Sequence of chain 46.A:
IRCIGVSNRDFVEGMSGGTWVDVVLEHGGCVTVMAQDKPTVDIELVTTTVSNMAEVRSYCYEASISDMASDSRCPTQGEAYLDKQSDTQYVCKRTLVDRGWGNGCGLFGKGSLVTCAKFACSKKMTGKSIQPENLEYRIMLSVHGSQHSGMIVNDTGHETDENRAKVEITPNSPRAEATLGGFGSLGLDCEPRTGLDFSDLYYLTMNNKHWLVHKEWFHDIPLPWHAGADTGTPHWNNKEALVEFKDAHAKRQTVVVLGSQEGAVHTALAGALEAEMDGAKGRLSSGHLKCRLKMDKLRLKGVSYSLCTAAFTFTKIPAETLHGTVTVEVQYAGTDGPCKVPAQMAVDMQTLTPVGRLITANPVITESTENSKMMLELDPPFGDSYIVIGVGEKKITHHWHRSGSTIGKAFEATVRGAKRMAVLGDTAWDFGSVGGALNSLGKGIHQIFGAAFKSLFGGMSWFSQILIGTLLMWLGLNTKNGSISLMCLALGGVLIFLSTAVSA

A small-molecule ligand and the protein it binds are described below.
Small molecule (SMILES): CC(=O)N[C@@H]1[C@@H](O)[C@H](O)[C@@H](CO)O[C@H]1O

Binding-site contacts:
Ligand atom C7 contacts residue ASN154 of chain 46.A at 3.0 Å.
Ligand atom C1 contacts residue THR160 of chain 46.A at 3.0 Å.
Ligand atom C2 contacts residue ASN154 of chain 46.A at 2.5 Å.
Ligand atom C7 contacts residue THR160 of chain 46.A at 3.4 Å.
Ligand atom O6 contacts residue HIS158 of chain 46.A at 3.4 Å (h-bond).
Ligand atom C4 contacts residue THR160 of chain 46.A at 3.6 Å.
Ligand atom N2 contacts residue ASN154 of chain 46.A at 3.0 Å (h-bond).
Ligand atom O7 contacts residue ASN154 of chain 46.A at 2.7 Å (h-bond).
Ligand atom C6 contacts residue THR160 of chain 46.A at 3.7 Å.
Ligand atom O5 contacts residue ASN154 of chain 46.A at 2.4 Å (h-bond).
Ligand atom N2 contacts residue THR160 of chain 46.A at 3.5 Å.
Ligand atom C8 contacts residue ASN154 of chain 46.A at 4.1 Å.
Ligand atom O7 contacts residue THR160 of chain 46.A at 2.5 Å.
Ligand atom O5 contacts residue THR160 of chain 46.A at 3.2 Å.
Ligand atom C3 contacts residue THR160 of chain 46.A at 3.9 Å.
Ligand atom C5 contacts residue ASN154 of chain 46.A at 3.8 Å.
Ligand atom O3 contacts residue THR160 of chain 46.A at 4.3 Å.
Ligand atom O5 contacts residue HIS158 of chain 46.A at 3.8 Å.
Ligand atom C6 contacts residue HIS158 of chain 46.A at 4.0 Å.
Ligand atom C4 contacts residue ASN154 of chain 46.A at 4.3 Å.
Ligand atom C8 contacts residue VAL153 of chain 46.A at 4.4 Å (hydrophobic).
Ligand atom C3 contacts residue ASN154 of chain 46.A at 3.9 Å.
Ligand atom C5 contacts residue THR160 of chain 46.A at 3.7 Å.
Ligand atom C8 contacts residue ILE152 of chain 46.A at 4.3 Å (hydrophobic).
Ligand atom C1 contacts residue ASN154 of chain 46.A at 1.6 Å.
Ligand atom C2 contacts residue THR160 of chain 46.A at 2.7 Å.
Ligand atom O7 contacts residue ASP161 of chain 46.A at 3.7 Å.